Binding-site contacts:
Ligand atom CE1 contacts residue LYS28 of chain 1.A at 3.6 Å.
Ligand atom OC2 contacts residue LYS28 of chain 1.A at 4.1 Å.
Ligand atom CE2 contacts residue LYS28 of chain 1.A at 4.2 Å.
Ligand atom OE2 contacts residue LYS28 of chain 1.A at 4.0 Å.

Sequence of chain 1.A:
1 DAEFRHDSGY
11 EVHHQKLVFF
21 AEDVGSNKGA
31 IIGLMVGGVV

This small molecule binds to this protein.
Small molecule (SMILES): OC[C@H]1O[C@@H](Oc2cc(/C=C/c3ccc(O)cc3)c3c(c2)O[C@H](c2ccc(O)cc2)[C@H]3c2cc(O)cc(O)c2)[C@H](O)[C@@H](O)[C@@H]1O